A protein and the small-molecule ligand that binds it are described below.
Small molecule (SMILES): CC(C)C[C@H](NC(=O)[C@H](CCCCN)NC(=O)[C@H](Cc1ccc(O)cc1)NC(=O)[C@H](CCCCN)NC(=O)[C@H](CCCCN)NC(=O)[C@H](CCCN=C(N)N)NC(=O)CNC(=O)CN)C(=O)O

Binding-site contacts:
Ligand atom O contacts residue ASN70 of chain 1.A at 3.2 Å (h-bond).
Ligand atom CE contacts residue GLU76 of chain 1.A at 3.5 Å.
Ligand atom OH contacts residue GLN155 of chain 1.A at 3.4 Å.
Ligand atom CD contacts residue ASP9 of chain 1.A at 3.6 Å.
Ligand atom N contacts residue SER77 of chain 1.A at 3.1 Å (h-bond).
Ligand atom CA contacts residue TYR171 of chain 1.A at 3.5 Å (hydrophobic).
Ligand atom CD contacts residue GLU76 of chain 1.A at 3.4 Å.
Ligand atom O contacts residue TRP147 of chain 1.A at 3.1 Å (h-bond).
Ligand atom CE contacts residue SER97 of chain 1.A at 3.6 Å.
Ligand atom NZ contacts residue ASP9 of chain 1.A at 3.0 Å (salt-bridge).
Ligand atom OXT contacts residue TYR84 of chain 1.A at 3.5 Å (h-bond).
Ligand atom NZ contacts residue SER97 of chain 1.A at 2.6 Å (h-bond).
Ligand atom CB contacts residue ASN70 of chain 1.A at 3.6 Å.
Ligand atom CG contacts residue TYR99 of chain 1.A at 3.6 Å (hydrophobic).
Ligand atom N contacts residue THR73 of chain 1.A at 3.5 Å.
Ligand atom N contacts residue ASN63 of chain 1.A at 2.8 Å (h-bond).
Ligand atom CA contacts residue THR143 of chain 1.A at 3.6 Å.
Ligand atom CA contacts residue TRP167 of chain 1.A at 3.6 Å (hydrophobic).
Ligand atom CD contacts residue ASN70 of chain 1.A at 3.6 Å.
Ligand atom CA contacts residue SER77 of chain 1.A at 3.4 Å.
Ligand atom CA contacts residue TYR7 of chain 1.A at 3.5 Å (hydrophobic).
Ligand atom NZ contacts residue GLU76 of chain 1.A at 3.3 Å (salt-bridge).
Ligand atom C contacts residue TYR7 of chain 1.A at 3.1 Å (hydrophobic).
Ligand atom NZ contacts residue ASP74 of chain 1.A at 2.9 Å (salt-bridge).
Ligand atom N contacts residue TYR7 of chain 1.A at 3.1 Å (h-bond).
Ligand atom CD contacts residue TYR159 of chain 1.A at 3.6 Å (hydrophobic).
Ligand atom N contacts residue ASN70 of chain 1.A at 3.0 Å (h-bond).
Ligand atom O contacts residue THR143 of chain 1.A at 2.7 Å (h-bond).
Ligand atom NH2 contacts residue ASP156 of chain 1.A at 3.1 Å (salt-bridge).
Ligand atom C contacts residue TYR84 of chain 1.A at 3.6 Å (hydrophobic).
Ligand atom N contacts residue TRP167 of chain 1.A at 3.6 Å.
Ligand atom O contacts residue TYR7 of chain 1.A at 3.3 Å (h-bond).
Ligand atom OXT contacts residue ASN80 of chain 1.A at 3.1 Å (h-bond).
Ligand atom CE contacts residue ASP74 of chain 1.A at 3.6 Å.
Ligand atom O contacts residue TYR84 of chain 1.A at 2.9 Å (h-bond).
Ligand atom CD1 contacts residue TYR116 of chain 1.A at 3.6 Å (hydrophobic).
Ligand atom N contacts residue TYR171 of chain 1.A at 2.6 Å (h-bond).
Ligand atom O contacts residue TYR159 of chain 1.A at 2.9 Å (h-bond).
Ligand atom C contacts residue THR73 of chain 1.A at 3.4 Å.
Ligand atom NH1 contacts residue TYR99 of chain 1.A at 3.6 Å.

Sequence of chain 1.A:
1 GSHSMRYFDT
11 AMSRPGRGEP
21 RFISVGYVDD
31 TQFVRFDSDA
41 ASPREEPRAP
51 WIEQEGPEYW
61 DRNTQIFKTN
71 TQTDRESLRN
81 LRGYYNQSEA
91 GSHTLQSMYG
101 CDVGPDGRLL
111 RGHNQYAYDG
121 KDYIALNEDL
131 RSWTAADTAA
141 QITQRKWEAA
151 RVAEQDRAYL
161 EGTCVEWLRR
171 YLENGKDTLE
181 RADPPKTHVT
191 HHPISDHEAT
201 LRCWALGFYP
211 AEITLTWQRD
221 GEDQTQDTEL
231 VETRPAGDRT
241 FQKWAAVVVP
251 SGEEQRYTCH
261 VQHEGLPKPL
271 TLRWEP